Binding-site contacts:
Ligand atom C5 contacts residue ALA706 of chain 1.B at 3.7 Å (hydrophobic).
Ligand atom C5 contacts residue ASN1074 of chain 1.B at 3.7 Å.
Ligand atom C8 contacts residue ALA706 of chain 1.B at 4.1 Å (hydrophobic).
Ligand atom C1 contacts residue ASN1074 of chain 1.B at 1.4 Å.
Ligand atom C7 contacts residue ASN1074 of chain 1.B at 3.7 Å.
Ligand atom O7 contacts residue SER704 of chain 1.B at 4.1 Å.
Ligand atom C2 contacts residue ASN1074 of chain 1.B at 2.5 Å.
Ligand atom O4 contacts residue ALA706 of chain 1.B at 3.7 Å.
Ligand atom O7 contacts residue ASN1074 of chain 1.B at 4.0 Å.
Ligand atom C8 contacts residue ASN1074 of chain 1.B at 4.3 Å.
Ligand atom O7 contacts residue ALA706 of chain 1.B at 3.5 Å.
Ligand atom C4 contacts residue ALA706 of chain 1.B at 4.2 Å (hydrophobic).
Ligand atom C6 contacts residue ALA706 of chain 1.B at 4.3 Å (hydrophobic).
Ligand atom C3 contacts residue ALA706 of chain 1.B at 4.5 Å (hydrophobic).
Ligand atom C4 contacts residue ASN1074 of chain 1.B at 4.2 Å.
Ligand atom C7 contacts residue ALA706 of chain 1.B at 3.9 Å (hydrophobic).
Ligand atom C8 contacts residue LYS1073 of chain 1.B at 4.3 Å.
Ligand atom N2 contacts residue ASN1074 of chain 1.B at 2.9 Å (h-bond).
Ligand atom C3 contacts residue ASN1074 of chain 1.B at 3.8 Å.
Ligand atom O5 contacts residue ASN1074 of chain 1.B at 2.3 Å (h-bond).
Ligand atom C8 contacts residue GLU1072 of chain 1.B at 3.4 Å.
Ligand atom C1 contacts residue GLN895 of chain 1.C at 4.1 Å.

Sequence of chain 1.B:
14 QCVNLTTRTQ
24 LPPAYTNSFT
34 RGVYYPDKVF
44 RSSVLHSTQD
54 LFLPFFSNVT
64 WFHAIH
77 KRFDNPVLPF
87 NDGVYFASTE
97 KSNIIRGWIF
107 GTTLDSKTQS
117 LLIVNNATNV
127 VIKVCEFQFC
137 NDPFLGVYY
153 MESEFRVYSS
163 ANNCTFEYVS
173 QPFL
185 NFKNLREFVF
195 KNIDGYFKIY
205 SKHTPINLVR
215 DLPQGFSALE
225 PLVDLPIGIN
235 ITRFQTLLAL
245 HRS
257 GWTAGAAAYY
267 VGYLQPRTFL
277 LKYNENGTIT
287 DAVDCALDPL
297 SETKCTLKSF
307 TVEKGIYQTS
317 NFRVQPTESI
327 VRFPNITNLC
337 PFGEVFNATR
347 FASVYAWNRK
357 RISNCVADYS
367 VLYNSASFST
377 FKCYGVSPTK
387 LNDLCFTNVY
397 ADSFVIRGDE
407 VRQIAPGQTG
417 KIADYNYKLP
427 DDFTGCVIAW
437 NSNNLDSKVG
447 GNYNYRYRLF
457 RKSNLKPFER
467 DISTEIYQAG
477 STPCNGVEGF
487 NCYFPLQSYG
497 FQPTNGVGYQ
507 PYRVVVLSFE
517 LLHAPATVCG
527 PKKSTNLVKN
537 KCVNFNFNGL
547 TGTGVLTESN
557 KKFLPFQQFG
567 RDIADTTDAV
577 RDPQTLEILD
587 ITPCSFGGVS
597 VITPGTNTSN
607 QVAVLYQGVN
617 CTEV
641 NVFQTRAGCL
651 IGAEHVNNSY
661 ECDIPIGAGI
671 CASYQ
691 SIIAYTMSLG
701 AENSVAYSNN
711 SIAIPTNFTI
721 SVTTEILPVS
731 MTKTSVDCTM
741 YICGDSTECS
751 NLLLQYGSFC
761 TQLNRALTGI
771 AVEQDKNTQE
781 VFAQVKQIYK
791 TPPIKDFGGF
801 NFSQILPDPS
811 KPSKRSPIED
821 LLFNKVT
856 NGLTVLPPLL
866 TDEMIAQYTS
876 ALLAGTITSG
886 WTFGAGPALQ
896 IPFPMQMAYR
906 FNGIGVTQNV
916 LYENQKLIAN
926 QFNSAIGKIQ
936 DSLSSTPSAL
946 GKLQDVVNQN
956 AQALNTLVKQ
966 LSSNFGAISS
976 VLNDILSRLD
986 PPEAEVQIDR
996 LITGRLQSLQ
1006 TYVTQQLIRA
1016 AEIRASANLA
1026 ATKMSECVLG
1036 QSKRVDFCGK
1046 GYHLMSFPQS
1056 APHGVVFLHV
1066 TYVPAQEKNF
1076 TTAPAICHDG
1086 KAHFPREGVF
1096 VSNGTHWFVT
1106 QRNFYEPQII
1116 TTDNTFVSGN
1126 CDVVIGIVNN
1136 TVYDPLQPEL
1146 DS

Sequence of chain 1.C:
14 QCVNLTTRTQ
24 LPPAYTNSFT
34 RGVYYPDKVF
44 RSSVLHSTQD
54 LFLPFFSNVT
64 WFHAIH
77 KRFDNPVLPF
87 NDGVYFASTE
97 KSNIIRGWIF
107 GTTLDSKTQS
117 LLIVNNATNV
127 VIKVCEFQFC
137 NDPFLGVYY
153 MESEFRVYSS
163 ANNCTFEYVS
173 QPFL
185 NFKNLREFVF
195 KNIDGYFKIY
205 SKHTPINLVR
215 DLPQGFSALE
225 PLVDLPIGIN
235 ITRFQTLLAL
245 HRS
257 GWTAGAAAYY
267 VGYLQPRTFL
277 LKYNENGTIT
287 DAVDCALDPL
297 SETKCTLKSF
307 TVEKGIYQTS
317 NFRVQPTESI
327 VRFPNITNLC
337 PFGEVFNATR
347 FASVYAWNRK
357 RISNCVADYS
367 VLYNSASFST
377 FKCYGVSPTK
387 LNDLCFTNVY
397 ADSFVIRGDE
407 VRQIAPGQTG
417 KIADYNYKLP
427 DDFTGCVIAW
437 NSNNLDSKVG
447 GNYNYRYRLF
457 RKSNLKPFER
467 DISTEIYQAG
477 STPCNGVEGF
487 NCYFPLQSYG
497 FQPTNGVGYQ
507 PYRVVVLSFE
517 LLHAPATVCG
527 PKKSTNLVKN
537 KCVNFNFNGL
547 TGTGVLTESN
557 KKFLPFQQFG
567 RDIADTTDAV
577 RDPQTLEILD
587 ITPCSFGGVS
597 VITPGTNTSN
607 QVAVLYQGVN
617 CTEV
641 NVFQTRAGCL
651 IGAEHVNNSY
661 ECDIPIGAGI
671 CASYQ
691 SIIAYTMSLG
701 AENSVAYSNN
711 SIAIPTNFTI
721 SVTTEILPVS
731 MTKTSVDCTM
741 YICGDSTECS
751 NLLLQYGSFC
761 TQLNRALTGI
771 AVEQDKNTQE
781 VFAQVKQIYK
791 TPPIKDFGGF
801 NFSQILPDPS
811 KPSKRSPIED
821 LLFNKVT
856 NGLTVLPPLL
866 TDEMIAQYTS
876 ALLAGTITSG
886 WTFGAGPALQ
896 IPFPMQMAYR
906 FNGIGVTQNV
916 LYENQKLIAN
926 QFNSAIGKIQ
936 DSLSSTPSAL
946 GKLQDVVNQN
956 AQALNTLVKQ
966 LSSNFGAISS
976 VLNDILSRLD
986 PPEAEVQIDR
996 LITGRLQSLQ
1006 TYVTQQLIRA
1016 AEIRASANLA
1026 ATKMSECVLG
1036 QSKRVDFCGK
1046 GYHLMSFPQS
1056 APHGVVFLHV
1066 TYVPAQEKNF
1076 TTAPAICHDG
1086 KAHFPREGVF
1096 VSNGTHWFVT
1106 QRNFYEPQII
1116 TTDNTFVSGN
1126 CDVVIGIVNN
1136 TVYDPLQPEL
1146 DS

The small molecule below binds the protein below.
Small molecule (SMILES): CC(=O)N[C@H]1[C@H](O[C@H]2[C@H](O)[C@@H](NC(C)=O)CO[C@@H]2CO)O[C@H](CO)[C@@H](O)[C@@H]1O